Sequence of chain 1.A:
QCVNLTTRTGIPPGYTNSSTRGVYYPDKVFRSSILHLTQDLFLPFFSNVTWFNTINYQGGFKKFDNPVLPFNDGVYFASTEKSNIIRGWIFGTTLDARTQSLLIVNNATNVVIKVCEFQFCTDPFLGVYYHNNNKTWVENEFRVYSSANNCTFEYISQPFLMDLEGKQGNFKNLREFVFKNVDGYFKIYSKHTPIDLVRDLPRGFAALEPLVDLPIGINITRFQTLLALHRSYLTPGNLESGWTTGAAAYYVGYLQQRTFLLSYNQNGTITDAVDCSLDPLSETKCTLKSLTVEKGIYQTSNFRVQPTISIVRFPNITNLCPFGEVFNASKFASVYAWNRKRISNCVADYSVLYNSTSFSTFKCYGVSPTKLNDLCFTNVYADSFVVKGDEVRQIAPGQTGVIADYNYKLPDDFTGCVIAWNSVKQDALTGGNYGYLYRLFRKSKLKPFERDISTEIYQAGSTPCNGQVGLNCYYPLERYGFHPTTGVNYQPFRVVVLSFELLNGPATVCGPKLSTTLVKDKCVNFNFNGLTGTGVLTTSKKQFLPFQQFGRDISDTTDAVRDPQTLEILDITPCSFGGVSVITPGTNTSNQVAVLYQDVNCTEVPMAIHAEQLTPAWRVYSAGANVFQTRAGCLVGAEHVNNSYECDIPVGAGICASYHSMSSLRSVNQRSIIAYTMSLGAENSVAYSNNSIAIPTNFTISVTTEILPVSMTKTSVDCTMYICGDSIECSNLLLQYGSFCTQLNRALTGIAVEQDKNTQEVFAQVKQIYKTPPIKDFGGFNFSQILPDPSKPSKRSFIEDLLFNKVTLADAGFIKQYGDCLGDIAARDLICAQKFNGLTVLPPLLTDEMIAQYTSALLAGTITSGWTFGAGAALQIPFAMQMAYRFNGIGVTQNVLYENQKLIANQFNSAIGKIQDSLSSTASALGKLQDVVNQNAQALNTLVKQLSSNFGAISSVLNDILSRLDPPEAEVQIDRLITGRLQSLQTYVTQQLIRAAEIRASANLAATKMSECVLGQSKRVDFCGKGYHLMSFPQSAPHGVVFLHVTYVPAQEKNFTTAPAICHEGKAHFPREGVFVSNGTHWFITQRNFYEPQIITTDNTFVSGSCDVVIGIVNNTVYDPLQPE

Binding-site contacts:
Ligand atom C1 contacts residue ASN795 of chain 1.A at 1.4 Å.
Ligand atom O7 contacts residue ASN795 of chain 1.A at 3.8 Å.
Ligand atom O5 contacts residue ASN795 of chain 1.A at 2.4 Å (h-bond).
Ligand atom C5 contacts residue GLN798 of chain 1.A at 4.3 Å.
Ligand atom C6 contacts residue GLN798 of chain 1.A at 4.0 Å.
Ligand atom C4 contacts residue ASN795 of chain 1.A at 4.2 Å.
Ligand atom C7 contacts residue ASN795 of chain 1.A at 3.7 Å.
Ligand atom C5 contacts residue ASN795 of chain 1.A at 3.6 Å.
Ligand atom N2 contacts residue ASN795 of chain 1.A at 2.9 Å (h-bond).
Ligand atom C2 contacts residue ASN795 of chain 1.A at 2.5 Å.
Ligand atom C3 contacts residue ASN795 of chain 1.A at 3.8 Å.

This small molecule binds to this protein.
Small molecule (SMILES): CC(=O)N[C@H]1[C@H](O[C@H]2[C@H](O)[C@@H](NC(C)=O)CO[C@@H]2CO)O[C@H](CO)[C@@H](O)[C@@H]1O